Sequence of chain 1.C:
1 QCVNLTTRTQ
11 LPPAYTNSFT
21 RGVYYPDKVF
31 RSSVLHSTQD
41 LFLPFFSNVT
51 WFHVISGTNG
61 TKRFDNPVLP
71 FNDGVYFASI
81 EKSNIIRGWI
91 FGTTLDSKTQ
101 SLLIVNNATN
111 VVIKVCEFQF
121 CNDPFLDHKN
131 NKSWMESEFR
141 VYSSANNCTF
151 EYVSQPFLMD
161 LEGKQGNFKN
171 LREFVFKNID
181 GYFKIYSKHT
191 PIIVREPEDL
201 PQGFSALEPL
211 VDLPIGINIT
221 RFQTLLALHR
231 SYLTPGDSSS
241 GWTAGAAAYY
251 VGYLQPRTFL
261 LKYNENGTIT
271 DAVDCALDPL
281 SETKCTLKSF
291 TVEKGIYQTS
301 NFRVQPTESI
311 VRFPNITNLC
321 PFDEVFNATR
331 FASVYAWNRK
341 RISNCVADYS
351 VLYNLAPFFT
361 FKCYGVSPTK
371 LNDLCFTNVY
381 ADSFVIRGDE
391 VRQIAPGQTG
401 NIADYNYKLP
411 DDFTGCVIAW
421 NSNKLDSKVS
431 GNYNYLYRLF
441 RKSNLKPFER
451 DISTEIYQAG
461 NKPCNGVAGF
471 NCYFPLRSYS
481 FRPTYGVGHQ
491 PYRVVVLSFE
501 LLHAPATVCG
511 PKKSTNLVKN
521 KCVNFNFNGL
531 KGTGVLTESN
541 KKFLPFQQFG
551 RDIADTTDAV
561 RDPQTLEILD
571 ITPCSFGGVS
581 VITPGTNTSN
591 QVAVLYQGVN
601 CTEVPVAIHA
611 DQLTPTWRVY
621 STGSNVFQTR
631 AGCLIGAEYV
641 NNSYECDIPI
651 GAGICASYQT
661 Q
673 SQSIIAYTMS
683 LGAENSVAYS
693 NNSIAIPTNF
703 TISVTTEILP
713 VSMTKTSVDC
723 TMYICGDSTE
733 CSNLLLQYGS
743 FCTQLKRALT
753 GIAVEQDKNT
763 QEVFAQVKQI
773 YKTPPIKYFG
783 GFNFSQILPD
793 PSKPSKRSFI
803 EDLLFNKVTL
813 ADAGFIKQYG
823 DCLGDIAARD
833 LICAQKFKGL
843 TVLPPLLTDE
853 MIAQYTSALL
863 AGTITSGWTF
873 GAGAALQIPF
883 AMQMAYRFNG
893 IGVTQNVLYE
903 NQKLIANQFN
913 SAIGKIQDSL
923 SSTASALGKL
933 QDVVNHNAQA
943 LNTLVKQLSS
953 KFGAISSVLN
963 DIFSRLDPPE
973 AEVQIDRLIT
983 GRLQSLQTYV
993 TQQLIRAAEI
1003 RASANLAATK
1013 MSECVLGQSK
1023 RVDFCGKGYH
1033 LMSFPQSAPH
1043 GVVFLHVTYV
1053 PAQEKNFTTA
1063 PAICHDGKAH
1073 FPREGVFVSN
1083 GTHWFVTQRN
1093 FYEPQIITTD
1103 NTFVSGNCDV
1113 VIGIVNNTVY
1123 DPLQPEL

Binding-site contacts:
Ligand atom N2 contacts residue ASN1118 of chain 1.C at 2.9 Å (h-bond).
Ligand atom C1 contacts residue ASN1118 of chain 1.C at 1.4 Å.
Ligand atom C8 contacts residue ASN1118 of chain 1.C at 4.3 Å.
Ligand atom C3 contacts residue ASN1118 of chain 1.C at 3.8 Å.
Ligand atom C8 contacts residue ILE1116 of chain 1.C at 4.4 Å (hydrophobic).
Ligand atom C7 contacts residue ASN1118 of chain 1.C at 3.5 Å.
Ligand atom O5 contacts residue ASN1118 of chain 1.C at 2.4 Å (h-bond).
Ligand atom C4 contacts residue ASN1118 of chain 1.C at 4.2 Å.
Ligand atom O7 contacts residue ASN1118 of chain 1.C at 3.7 Å.
Ligand atom C5 contacts residue ASN1118 of chain 1.C at 3.7 Å.
Ligand atom C2 contacts residue ASN1118 of chain 1.C at 2.5 Å.

The protein below binds the small molecule below.
Small molecule (SMILES): CC(=O)N[C@H]1[C@H](O[C@H]2[C@H](O)[C@@H](NC(C)=O)CO[C@@H]2CO)O[C@H](CO)[C@@H](O)[C@@H]1O